The small molecule below binds the protein below.
Small molecule (SMILES): CN1C(=O)c2ccccc2NC(=O)/C1=C/c1ccccc1

Sequence of chain 1.A:
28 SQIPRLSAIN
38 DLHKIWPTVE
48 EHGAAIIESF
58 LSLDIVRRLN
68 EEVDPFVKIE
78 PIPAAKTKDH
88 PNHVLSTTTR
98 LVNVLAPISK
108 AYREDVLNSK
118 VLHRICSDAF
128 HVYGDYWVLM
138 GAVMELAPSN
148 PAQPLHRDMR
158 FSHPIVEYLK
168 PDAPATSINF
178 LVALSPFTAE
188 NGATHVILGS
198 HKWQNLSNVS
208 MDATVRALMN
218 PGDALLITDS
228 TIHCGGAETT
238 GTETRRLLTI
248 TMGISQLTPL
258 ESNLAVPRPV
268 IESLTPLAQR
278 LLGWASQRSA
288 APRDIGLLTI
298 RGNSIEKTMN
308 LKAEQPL

Binding-site contacts:
Ligand atom C1 contacts residue AKG1 of chain 1.C at 3.5 Å.
Ligand atom C8 contacts residue AKG1 of chain 1.C at 3.7 Å.
Ligand atom O5 contacts residue LEU92 of chain 1.A at 3.9 Å.
Ligand atom C14 contacts residue HIS153 of chain 1.A at 3.4 Å.
Ligand atom C1 contacts residue MET137 of chain 1.A at 3.7 Å (hydrophobic).
Ligand atom C7 contacts residue AKG1 of chain 1.C at 3.9 Å.
Ligand atom C23 contacts residue VAL91 of chain 1.A at 3.6 Å (hydrophobic).
Ligand atom C20 contacts residue THR246 of chain 1.A at 3.7 Å.
Ligand atom C20 contacts residue AKG1 of chain 1.C at 3.9 Å.
Ligand atom C14 contacts residue PHE158 of chain 1.A at 3.6 Å (hydrophobic).
Ligand atom C23 contacts residue PHE158 of chain 1.A at 3.8 Å (hydrophobic).
Ligand atom C1 contacts residue LEU98 of chain 1.A at 3.9 Å (hydrophobic).
Ligand atom C10 contacts residue HIS153 of chain 1.A at 3.9 Å.
Ligand atom C10 contacts residue LEU92 of chain 1.A at 3.9 Å (hydrophobic).
Ligand atom O16 contacts residue ASP155 of chain 1.A at 3.6 Å.
Ligand atom C9 contacts residue HIS153 of chain 1.A at 3.6 Å.
Ligand atom C1 contacts residue PEO1 of chain 1.E at 3.6 Å.
Ligand atom C10 contacts residue AKG1 of chain 1.C at 3.8 Å.
Ligand atom C10 contacts residue GLN150 of chain 1.A at 3.9 Å.
Ligand atom C3 contacts residue AKG1 of chain 1.C at 3.7 Å.
Ligand atom C2 contacts residue LEU98 of chain 1.A at 3.9 Å (hydrophobic).
Ligand atom C8 contacts residue HIS153 of chain 1.A at 3.7 Å.
Ligand atom C12 contacts residue HIS153 of chain 1.A at 3.9 Å.
Ligand atom O16 contacts residue MET156 of chain 1.A at 3.1 Å (h-bond).
Ligand atom C11 contacts residue VAL91 of chain 1.A at 3.8 Å (hydrophobic).
Ligand atom C8 contacts residue ASP155 of chain 1.A at 4.0 Å.
Ligand atom O5 contacts residue ASN89 of chain 1.A at 3.2 Å (h-bond).
Ligand atom C20 contacts residue PEO1 of chain 1.E at 3.3 Å.
Ligand atom C2 contacts residue AKG1 of chain 1.C at 3.2 Å.
Ligand atom C1 contacts residue MET141 of chain 1.A at 3.6 Å (hydrophobic).
Ligand atom C14 contacts residue VAL91 of chain 1.A at 3.7 Å (hydrophobic).
Ligand atom C19 contacts residue PEO1 of chain 1.E at 3.9 Å.
Ligand atom C13 contacts residue HIS153 of chain 1.A at 3.6 Å.
Ligand atom C20 contacts residue MET137 of chain 1.A at 3.5 Å (hydrophobic).
Ligand atom C13 contacts residue VAL91 of chain 1.A at 3.5 Å (hydrophobic).
Ligand atom C12 contacts residue VAL91 of chain 1.A at 3.5 Å (hydrophobic).
Ligand atom C19 contacts residue AKG1 of chain 1.C at 3.9 Å.
Ligand atom C18 contacts residue AKG1 of chain 1.C at 3.7 Å.
Ligand atom C11 contacts residue GLN150 of chain 1.A at 3.5 Å.
Ligand atom C19 contacts residue MET137 of chain 1.A at 3.6 Å (hydrophobic).